Sequence of chain 1.B:
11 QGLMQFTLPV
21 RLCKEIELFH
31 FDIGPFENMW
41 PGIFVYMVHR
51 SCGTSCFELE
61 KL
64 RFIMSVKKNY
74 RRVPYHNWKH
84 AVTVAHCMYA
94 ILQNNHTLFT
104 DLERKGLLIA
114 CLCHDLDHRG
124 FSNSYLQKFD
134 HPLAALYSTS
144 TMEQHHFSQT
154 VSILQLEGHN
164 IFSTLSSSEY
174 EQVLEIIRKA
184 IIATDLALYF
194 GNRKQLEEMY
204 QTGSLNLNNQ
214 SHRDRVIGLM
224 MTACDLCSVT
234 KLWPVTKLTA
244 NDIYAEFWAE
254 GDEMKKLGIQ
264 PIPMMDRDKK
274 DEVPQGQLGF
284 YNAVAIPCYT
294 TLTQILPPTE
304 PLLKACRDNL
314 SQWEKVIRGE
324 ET

The small molecule below binds the protein below.
Small molecule (SMILES): O=c1ccn(Cc2ccccc2)nc1-c1ccnn1-c1ccccc1

Binding-site contacts:
Ligand atom C7 contacts residue PHE283 of chain 1.B at 3.9 Å (hydrophobic).
Ligand atom C18 contacts residue PHE250 of chain 1.B at 3.8 Å (hydrophobic).
Ligand atom C16 contacts residue PHE250 of chain 1.B at 3.9 Å (hydrophobic).
Ligand atom C10 contacts residue PHE250 of chain 1.B at 4.0 Å (hydrophobic).
Ligand atom C23 contacts residue MET267 of chain 1.B at 3.2 Å (hydrophobic).
Ligand atom C2 contacts residue PHE283 of chain 1.B at 3.6 Å (hydrophobic).
Ligand atom N4 contacts residue PHE283 of chain 1.B at 3.1 Å.
Ligand atom N6 contacts residue LEU229 of chain 1.B at 3.7 Å.
Ligand atom C8 contacts residue GLN280 of chain 1.B at 3.4 Å.
Ligand atom C11 contacts residue LEU229 of chain 1.B at 4.0 Å (hydrophobic).
Ligand atom C10 contacts residue PHE283 of chain 1.B at 3.4 Å (hydrophobic).
Ligand atom C9 contacts residue ILE246 of chain 1.B at 3.9 Å (hydrophobic).
Ligand atom C9 contacts residue SER231 of chain 1.B at 4.1 Å.
Ligand atom C17 contacts residue LEU229 of chain 1.B at 3.8 Å (hydrophobic).
Ligand atom N5 contacts residue PHE283 of chain 1.B at 3.2 Å.
Ligand atom C7 contacts residue GLN280 of chain 1.B at 3.5 Å.
Ligand atom C21 contacts residue PHE250 of chain 1.B at 3.8 Å (hydrophobic).
Ligand atom C1 contacts residue PHE283 of chain 1.B at 3.5 Å (hydrophobic).
Ligand atom N6 contacts residue TYR78 of chain 1.B at 3.7 Å.
Ligand atom O13 contacts residue GLN280 of chain 1.B at 2.9 Å (h-bond).
Ligand atom C9 contacts residue PHE283 of chain 1.B at 3.6 Å (hydrophobic).
Ligand atom C11 contacts residue SER231 of chain 1.B at 3.5 Å.
Ligand atom C15 contacts residue MET267 of chain 1.B at 3.6 Å (hydrophobic).
Ligand atom N3 contacts residue LEU229 of chain 1.B at 4.0 Å.
Ligand atom C8 contacts residue PHE283 of chain 1.B at 3.7 Å (hydrophobic).
Ligand atom C24 contacts residue MET268 of chain 1.B at 3.9 Å (hydrophobic).
Ligand atom C22 contacts residue PHE250 of chain 1.B at 3.9 Å (hydrophobic).
Ligand atom C19 contacts residue MET267 of chain 1.B at 3.0 Å (hydrophobic).
Ligand atom C14 contacts residue PHE283 of chain 1.B at 3.5 Å (hydrophobic).
Ligand atom C8 contacts residue PHE250 of chain 1.B at 3.9 Å (hydrophobic).
Ligand atom N5 contacts residue PHE250 of chain 1.B at 4.0 Å.
Ligand atom C9 contacts residue VAL232 of chain 1.B at 4.0 Å (hydrophobic).
Ligand atom C16 contacts residue ILE246 of chain 1.B at 4.0 Å (hydrophobic).
Ligand atom C11 contacts residue ILE246 of chain 1.B at 3.8 Å (hydrophobic).
Ligand atom C8 contacts residue MET267 of chain 1.B at 4.0 Å (hydrophobic).
Ligand atom N6 contacts residue ILE246 of chain 1.B at 4.1 Å.
Ligand atom C10 contacts residue MET267 of chain 1.B at 3.4 Å (hydrophobic).
Ligand atom C25 contacts residue HIS79 of chain 1.B at 4.0 Å.
Ligand atom C24 contacts residue MET267 of chain 1.B at 3.9 Å (hydrophobic).
Ligand atom C21 contacts residue HIS79 of chain 1.B at 3.6 Å.